Sequence of chain 1.A:
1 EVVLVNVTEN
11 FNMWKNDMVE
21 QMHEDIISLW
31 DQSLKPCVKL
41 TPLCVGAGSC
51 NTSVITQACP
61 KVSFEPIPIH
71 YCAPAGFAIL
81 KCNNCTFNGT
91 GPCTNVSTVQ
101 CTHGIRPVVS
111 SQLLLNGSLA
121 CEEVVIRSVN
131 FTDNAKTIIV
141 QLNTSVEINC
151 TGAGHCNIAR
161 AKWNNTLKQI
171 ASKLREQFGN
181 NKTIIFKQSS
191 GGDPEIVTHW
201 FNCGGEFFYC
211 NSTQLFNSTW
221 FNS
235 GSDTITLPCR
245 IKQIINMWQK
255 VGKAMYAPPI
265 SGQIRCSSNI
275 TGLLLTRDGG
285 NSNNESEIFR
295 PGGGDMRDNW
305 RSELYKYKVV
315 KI

Binding-site contacts:
Ligand atom O5 contacts residue ASN211 of chain 1.A at 2.4 Å (h-bond).
Ligand atom C5 contacts residue ASN211 of chain 1.A at 3.6 Å.
Ligand atom C8 contacts residue ASN211 of chain 1.A at 4.3 Å.
Ligand atom C8 contacts residue THR198 of chain 1.A at 4.2 Å.
Ligand atom C7 contacts residue ASN211 of chain 1.A at 3.3 Å.
Ligand atom C8 contacts residue VAL197 of chain 1.A at 3.6 Å (hydrophobic).
Ligand atom O7 contacts residue ASN211 of chain 1.A at 3.6 Å (h-bond).
Ligand atom C3 contacts residue GLN188 of chain 1.A at 4.3 Å.
Ligand atom C1 contacts residue THR213 of chain 1.A at 3.5 Å.
Ligand atom C3 contacts residue THR213 of chain 1.A at 4.2 Å.
Ligand atom C3 contacts residue ASN211 of chain 1.A at 3.8 Å.
Ligand atom C5 contacts residue THR213 of chain 1.A at 3.8 Å.
Ligand atom O4 contacts residue GLN188 of chain 1.A at 4.4 Å.
Ligand atom N2 contacts residue ASN211 of chain 1.A at 2.9 Å (h-bond).
Ligand atom C2 contacts residue THR213 of chain 1.A at 4.3 Å.
Ligand atom C1 contacts residue ASN211 of chain 1.A at 1.4 Å.
Ligand atom C2 contacts residue ASN211 of chain 1.A at 2.4 Å.
Ligand atom C4 contacts residue ASN211 of chain 1.A at 4.2 Å.
Ligand atom N2 contacts residue THR213 of chain 1.A at 4.5 Å.
Ligand atom O5 contacts residue THR213 of chain 1.A at 4.0 Å.

A protein and the small-molecule ligand that binds it are described below.
Small molecule (SMILES): CC(=O)N[C@@H]1[C@@H](O)[C@H](O)[C@@H](CO)O[C@H]1O